The small molecule below binds the protein below.
Small molecule (SMILES): CC(C)C[C@H](N)C(=O)N[C@@H](CCC(N)=O)C(=O)N[C@@H](CCCN=C(N)N)C(=O)N[C@@H](Cc1ccc(OP(=O)(O)O)cc1)C(=O)N[C@H](C=O)CO

Sequence of chain 1.E:
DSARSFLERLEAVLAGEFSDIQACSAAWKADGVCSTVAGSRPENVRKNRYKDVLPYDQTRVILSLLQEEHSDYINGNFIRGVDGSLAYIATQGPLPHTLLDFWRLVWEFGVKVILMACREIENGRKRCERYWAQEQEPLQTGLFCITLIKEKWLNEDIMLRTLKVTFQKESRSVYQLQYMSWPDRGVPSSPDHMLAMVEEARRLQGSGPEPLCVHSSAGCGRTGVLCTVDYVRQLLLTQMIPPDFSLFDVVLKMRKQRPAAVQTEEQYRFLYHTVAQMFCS

Binding-site contacts:
Ligand atom OH contacts residue GLN271 of chain 1.E at 3.4 Å (h-bond).
Ligand atom CG contacts residue ALA226 of chain 1.E at 3.4 Å (hydrophobic).
Ligand atom CB contacts residue ASP59 of chain 1.E at 3.6 Å.
Ligand atom O contacts residue ARG193 of chain 1.E at 3.2 Å (salt-bridge).
Ligand atom O1P contacts residue ARG230 of chain 1.E at 2.9 Å (salt-bridge).
Ligand atom O3P contacts residue SER225 of chain 1.E at 3.1 Å (h-bond).
Ligand atom CB contacts residue TYR57 of chain 1.E at 3.5 Å (hydrophobic).
Ligand atom CE1 contacts residue ALA226 of chain 1.E at 3.5 Å (hydrophobic).
Ligand atom O contacts residue TYR57 of chain 1.E at 3.3 Å.
Ligand atom CD1 contacts residue ALA226 of chain 1.E at 3.4 Å (hydrophobic).
Ligand atom O3P contacts residue ALA226 of chain 1.E at 3.2 Å (h-bond).
Ligand atom CE1 contacts residue ASP192 of chain 1.E at 3.4 Å.
Ligand atom CA contacts residue ASP59 of chain 1.E at 3.3 Å.
Ligand atom CE2 contacts residue GLN271 of chain 1.E at 3.1 Å.
Ligand atom CB contacts residue ASP59 of chain 1.E at 3.4 Å.
Ligand atom O2P contacts residue GLY229 of chain 1.E at 3.2 Å (h-bond).
Ligand atom O2P contacts residue CYS228 of chain 1.E at 2.9 Å (h-bond).
Ligand atom O2P contacts residue SER224 of chain 1.E at 3.1 Å (h-bond).
Ligand atom CA contacts residue ASP59 of chain 1.E at 3.4 Å.
Ligand atom CE2 contacts residue ALA226 of chain 1.E at 3.5 Å (hydrophobic).
Ligand atom CZ contacts residue ASP192 of chain 1.E at 3.3 Å.
Ligand atom O contacts residue ARG193 of chain 1.E at 3.3 Å (salt-bridge).
Ligand atom O1P contacts residue ASP192 of chain 1.E at 3.5 Å (salt-bridge).
Ligand atom O2P contacts residue ALA226 of chain 1.E at 3.5 Å.
Ligand atom N contacts residue TYR57 of chain 1.E at 3.2 Å.
Ligand atom CD2 contacts residue ALA226 of chain 1.E at 3.4 Å (hydrophobic).
Ligand atom P contacts residue SER224 of chain 1.E at 3.5 Å.
Ligand atom O3P contacts residue SER224 of chain 1.E at 3.4 Å (h-bond).
Ligand atom OH contacts residue ASP192 of chain 1.E at 2.7 Å (salt-bridge).
Ligand atom O1P contacts residue SER224 of chain 1.E at 3.5 Å (h-bond).
Ligand atom N contacts residue ASP59 of chain 1.E at 2.7 Å (salt-bridge).
Ligand atom N contacts residue ASP59 of chain 1.E at 3.0 Å (salt-bridge).
Ligand atom CZ contacts residue GLN271 of chain 1.E at 3.6 Å.
Ligand atom O3P contacts residue ARG230 of chain 1.E at 2.9 Å (salt-bridge).
Ligand atom CD1 contacts residue TYR57 of chain 1.E at 3.6 Å (hydrophobic).
Ligand atom O contacts residue LYS58 of chain 1.E at 3.0 Å (salt-bridge).
Ligand atom P contacts residue ASP192 of chain 1.E at 3.3 Å.
Ligand atom O2P contacts residue GLY227 of chain 1.E at 3.5 Å (h-bond).
Ligand atom N contacts residue ARG135 of chain 1.E at 2.6 Å (salt-bridge).
Ligand atom O3P contacts residue ASP192 of chain 1.E at 3.3 Å (salt-bridge).